A small-molecule ligand and the protein it binds are described below.
Small molecule (SMILES): CC(=O)N[C@H]1[C@H](O[C@H]2[C@H](O)[C@@H](NC(C)=O)CO[C@@H]2CO)O[C@H](CO)[C@@H](O)[C@@H]1O

Sequence of chain 59.G:
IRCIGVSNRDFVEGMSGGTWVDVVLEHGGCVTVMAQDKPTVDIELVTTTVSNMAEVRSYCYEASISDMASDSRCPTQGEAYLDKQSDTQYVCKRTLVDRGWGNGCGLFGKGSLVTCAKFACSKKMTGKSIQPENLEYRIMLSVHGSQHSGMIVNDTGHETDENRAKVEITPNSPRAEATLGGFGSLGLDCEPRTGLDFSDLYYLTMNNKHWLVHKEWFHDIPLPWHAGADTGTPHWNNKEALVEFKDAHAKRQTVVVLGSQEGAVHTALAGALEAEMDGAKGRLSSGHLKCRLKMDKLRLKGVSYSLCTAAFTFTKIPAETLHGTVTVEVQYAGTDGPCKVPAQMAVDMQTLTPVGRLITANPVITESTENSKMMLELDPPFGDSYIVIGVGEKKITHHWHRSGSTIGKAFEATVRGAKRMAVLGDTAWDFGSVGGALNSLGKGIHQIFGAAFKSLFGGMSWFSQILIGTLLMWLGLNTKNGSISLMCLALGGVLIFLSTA

Binding-site contacts:
Ligand atom O6 contacts residue MET151 of chain 59.G at 3.4 Å.
Ligand atom N2 contacts residue ASN154 of chain 59.G at 3.8 Å.
Ligand atom O7 contacts residue ASN154 of chain 59.G at 2.6 Å (h-bond).
Ligand atom C6 contacts residue MET151 of chain 59.G at 4.5 Å (hydrophobic).
Ligand atom C8 contacts residue THR156 of chain 59.G at 4.0 Å.
Ligand atom C2 contacts residue ASN154 of chain 59.G at 3.5 Å.
Ligand atom C8 contacts residue ASN154 of chain 59.G at 3.6 Å.
Ligand atom O5 contacts residue ASN154 of chain 59.G at 4.0 Å.
Ligand atom C7 contacts residue THR156 of chain 59.G at 3.9 Å.
Ligand atom C7 contacts residue ASN154 of chain 59.G at 3.3 Å.
Ligand atom C2 contacts residue THR156 of chain 59.G at 4.2 Å.
Ligand atom N2 contacts residue THR156 of chain 59.G at 3.6 Å (h-bond).
Ligand atom C1 contacts residue THR156 of chain 59.G at 3.6 Å.
Ligand atom C1 contacts residue ASN154 of chain 59.G at 3.4 Å.